Binding-site contacts:
Ligand atom CG contacts residue LEU205 of chain 1.B at 4.2 Å (hydrophobic).
Ligand atom C contacts residue SER153 of chain 1.B at 3.2 Å.
Ligand atom CA contacts residue MET154 of chain 1.B at 4.1 Å (hydrophobic).
Ligand atom O contacts residue MET154 of chain 1.B at 3.2 Å (h-bond).
Ligand atom SD contacts residue HIS178 of chain 1.B at 3.4 Å (h-bond).
Ligand atom CB contacts residue VAL126 of chain 1.B at 3.6 Å (hydrophobic).
Ligand atom CB contacts residue MET154 of chain 1.B at 3.6 Å (hydrophobic).
Ligand atom C contacts residue GLY124 of chain 1.B at 2.8 Å.
Ligand atom CG contacts residue GLN179 of chain 1.B at 4.3 Å.
Ligand atom O contacts residue SER153 of chain 1.B at 2.9 Å.
Ligand atom O contacts residue GLY124 of chain 1.B at 2.4 Å (h-bond).
Ligand atom CG contacts residue PRO180 of chain 1.B at 3.5 Å (hydrophobic).
Ligand atom CE contacts residue HIS178 of chain 1.B at 2.6 Å.
Ligand atom CN contacts residue SER153 of chain 1.B at 3.5 Å.
Ligand atom N contacts residue SER153 of chain 1.B at 3.4 Å (h-bond).
Ligand atom CG contacts residue HIS178 of chain 1.B at 4.3 Å.
Ligand atom CG contacts residue MET154 of chain 1.B at 4.2 Å (hydrophobic).
Ligand atom C contacts residue MET154 of chain 1.B at 4.0 Å (hydrophobic).
Ligand atom CA contacts residue HIS178 of chain 1.B at 3.5 Å.
Ligand atom CG contacts residue VAL126 of chain 1.B at 3.6 Å (hydrophobic).
Ligand atom C contacts residue GLY123 of chain 1.B at 4.0 Å.
Ligand atom N contacts residue HIS178 of chain 1.B at 2.9 Å (h-bond).
Ligand atom CB contacts residue SER153 of chain 1.B at 4.3 Å.
Ligand atom CN contacts residue HIS178 of chain 1.B at 3.0 Å.
Ligand atom CE contacts residue LEU205 of chain 1.B at 3.4 Å (hydrophobic).
Ligand atom SD contacts residue LEU205 of chain 1.B at 4.0 Å.
Ligand atom CE contacts residue GLN179 of chain 1.B at 3.5 Å.
Ligand atom CA contacts residue SER153 of chain 1.B at 3.2 Å.
Ligand atom SD contacts residue SER153 of chain 1.B at 4.5 Å.
Ligand atom O1 contacts residue HIS178 of chain 1.B at 2.9 Å (h-bond).
Ligand atom CB contacts residue GLY124 of chain 1.B at 3.7 Å.
Ligand atom CA contacts residue GLY124 of chain 1.B at 3.8 Å.
Ligand atom O contacts residue GLY123 of chain 1.B at 3.1 Å.
Ligand atom CE contacts residue MET224 of chain 1.B at 4.0 Å (hydrophobic).
Ligand atom O1 contacts residue SER153 of chain 1.B at 2.8 Å (h-bond).
Ligand atom SD contacts residue PRO180 of chain 1.B at 4.5 Å.
Ligand atom CE contacts residue PRO180 of chain 1.B at 3.4 Å (hydrophobic).
Ligand atom SD contacts residue MET154 of chain 1.B at 3.8 Å.

Sequence of chain 1.B:
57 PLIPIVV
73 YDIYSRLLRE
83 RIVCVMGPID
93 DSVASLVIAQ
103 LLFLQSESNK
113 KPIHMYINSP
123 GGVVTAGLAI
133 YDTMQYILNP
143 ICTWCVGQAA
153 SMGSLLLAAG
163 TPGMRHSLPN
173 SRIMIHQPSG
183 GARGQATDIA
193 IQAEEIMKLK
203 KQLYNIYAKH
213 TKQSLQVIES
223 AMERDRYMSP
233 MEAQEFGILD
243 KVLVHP

The small molecule below binds the protein below.
Small molecule (SMILES): CSCC[C@H](NC=O)C(=O)O